Binding-site contacts:
Ligand atom O5 contacts residue LEU37 of chain 1.C at 3.4 Å.
Ligand atom C4 contacts residue TRP99 of chain 1.C at 3.8 Å (hydrophobic).
Ligand atom O5 contacts residue TRP99 of chain 1.C at 3.9 Å.
Ligand atom O3 contacts residue TRP99 of chain 1.C at 3.9 Å.
Ligand atom N2 contacts residue GLY96 of chain 1.A at 3.2 Å (h-bond).
Ligand atom O2 contacts residue TYR109 of chain 1.C at 3.3 Å (h-bond).
Ligand atom O3 contacts residue TYR109 of chain 1.C at 3.2 Å (h-bond).
Ligand atom O3 contacts residue ASN39 of chain 1.A at 2.9 Å (h-bond).
Ligand atom C2 contacts residue TYR101 of chain 1.A at 3.4 Å (hydrophobic).
Ligand atom C1 contacts residue TYR101 of chain 1.A at 3.6 Å (hydrophobic).
Ligand atom P1 contacts residue TYR109 of chain 1.C at 3.4 Å.
Ligand atom C7 contacts residue TYR101 of chain 1.A at 3.4 Å (hydrophobic).
Ligand atom O4 contacts residue TRP114 of chain 1.C at 3.3 Å.
Ligand atom C8 contacts residue TYR109 of chain 1.C at 3.4 Å (hydrophobic).
Ligand atom O4 contacts residue PHE103 of chain 1.A at 3.4 Å.
Ligand atom O5 contacts residue TRP114 of chain 1.C at 3.8 Å.
Ligand atom C3 contacts residue HIS35 of chain 1.C at 3.8 Å.
Ligand atom O8 contacts residue TYR101 of chain 1.A at 3.5 Å (h-bond).
Ligand atom C12 contacts residue TYR31 of chain 1.A at 3.8 Å (hydrophobic).
Ligand atom O5 contacts residue THR97 of chain 1.C at 3.7 Å.
Ligand atom C1 contacts residue TRP99 of chain 1.C at 3.9 Å (hydrophobic).
Ligand atom C10 contacts residue TYR37 of chain 1.A at 3.4 Å (hydrophobic).
Ligand atom P1 contacts residue TRP99 of chain 1.C at 3.6 Å.
Ligand atom C3 contacts residue TRP99 of chain 1.C at 3.7 Å (hydrophobic).
Ligand atom C7 contacts residue GLY96 of chain 1.A at 3.5 Å.
Ligand atom C10 contacts residue GLY96 of chain 1.A at 2.8 Å.
Ligand atom C11 contacts residue GLY96 of chain 1.A at 3.4 Å.
Ligand atom N1 contacts residue TRP99 of chain 1.C at 3.9 Å.
Ligand atom O1 contacts residue TYR101 of chain 1.A at 3.9 Å.
Ligand atom C9 contacts residue PHE101 of chain 1.C at 3.8 Å (hydrophobic).
Ligand atom C5 contacts residue TRP99 of chain 1.C at 3.8 Å (hydrophobic).
Ligand atom C9 contacts residue GLY96 of chain 1.A at 3.4 Å.
Ligand atom C3 contacts residue TRP47 of chain 1.C at 3.9 Å (hydrophobic).
Ligand atom O2 contacts residue PHE101 of chain 1.C at 3.3 Å.
Ligand atom O4 contacts residue LEU37 of chain 1.C at 3.6 Å.
Ligand atom C2 contacts residue TRP99 of chain 1.C at 3.5 Å (hydrophobic).
Ligand atom O2 contacts residue TRP99 of chain 1.C at 2.7 Å (h-bond).
Ligand atom C6 contacts residue VAL94 of chain 1.A at 3.4 Å (hydrophobic).
Ligand atom O6 contacts residue PHE101 of chain 1.C at 3.8 Å.
Ligand atom C5 contacts residue VAL94 of chain 1.A at 3.6 Å (hydrophobic).

Sequence of chain 1.C:
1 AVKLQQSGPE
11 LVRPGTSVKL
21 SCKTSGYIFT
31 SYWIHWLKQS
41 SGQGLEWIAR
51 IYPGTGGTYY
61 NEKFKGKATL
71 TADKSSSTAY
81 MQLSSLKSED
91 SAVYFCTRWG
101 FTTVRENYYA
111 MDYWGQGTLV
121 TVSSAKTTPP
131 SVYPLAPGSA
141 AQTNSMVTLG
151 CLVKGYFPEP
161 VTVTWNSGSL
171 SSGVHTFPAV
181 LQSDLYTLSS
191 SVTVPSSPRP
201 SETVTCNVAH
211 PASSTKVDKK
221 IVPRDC

Sequence of chain 1.A:
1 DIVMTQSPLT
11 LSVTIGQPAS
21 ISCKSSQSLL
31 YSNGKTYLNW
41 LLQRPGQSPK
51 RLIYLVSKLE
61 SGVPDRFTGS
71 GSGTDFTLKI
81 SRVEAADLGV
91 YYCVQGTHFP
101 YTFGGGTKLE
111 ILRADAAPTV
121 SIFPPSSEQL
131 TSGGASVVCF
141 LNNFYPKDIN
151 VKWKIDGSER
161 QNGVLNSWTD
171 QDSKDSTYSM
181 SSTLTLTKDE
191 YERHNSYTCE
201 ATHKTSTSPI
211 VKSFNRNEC

This small molecule binds to this protein.
Small molecule (SMILES): O=C(O)CNC(=O)CCC[P](=O)(O)OCc1ccc([N+](=O)[O-])cc1